Sequence of chain 1.A:
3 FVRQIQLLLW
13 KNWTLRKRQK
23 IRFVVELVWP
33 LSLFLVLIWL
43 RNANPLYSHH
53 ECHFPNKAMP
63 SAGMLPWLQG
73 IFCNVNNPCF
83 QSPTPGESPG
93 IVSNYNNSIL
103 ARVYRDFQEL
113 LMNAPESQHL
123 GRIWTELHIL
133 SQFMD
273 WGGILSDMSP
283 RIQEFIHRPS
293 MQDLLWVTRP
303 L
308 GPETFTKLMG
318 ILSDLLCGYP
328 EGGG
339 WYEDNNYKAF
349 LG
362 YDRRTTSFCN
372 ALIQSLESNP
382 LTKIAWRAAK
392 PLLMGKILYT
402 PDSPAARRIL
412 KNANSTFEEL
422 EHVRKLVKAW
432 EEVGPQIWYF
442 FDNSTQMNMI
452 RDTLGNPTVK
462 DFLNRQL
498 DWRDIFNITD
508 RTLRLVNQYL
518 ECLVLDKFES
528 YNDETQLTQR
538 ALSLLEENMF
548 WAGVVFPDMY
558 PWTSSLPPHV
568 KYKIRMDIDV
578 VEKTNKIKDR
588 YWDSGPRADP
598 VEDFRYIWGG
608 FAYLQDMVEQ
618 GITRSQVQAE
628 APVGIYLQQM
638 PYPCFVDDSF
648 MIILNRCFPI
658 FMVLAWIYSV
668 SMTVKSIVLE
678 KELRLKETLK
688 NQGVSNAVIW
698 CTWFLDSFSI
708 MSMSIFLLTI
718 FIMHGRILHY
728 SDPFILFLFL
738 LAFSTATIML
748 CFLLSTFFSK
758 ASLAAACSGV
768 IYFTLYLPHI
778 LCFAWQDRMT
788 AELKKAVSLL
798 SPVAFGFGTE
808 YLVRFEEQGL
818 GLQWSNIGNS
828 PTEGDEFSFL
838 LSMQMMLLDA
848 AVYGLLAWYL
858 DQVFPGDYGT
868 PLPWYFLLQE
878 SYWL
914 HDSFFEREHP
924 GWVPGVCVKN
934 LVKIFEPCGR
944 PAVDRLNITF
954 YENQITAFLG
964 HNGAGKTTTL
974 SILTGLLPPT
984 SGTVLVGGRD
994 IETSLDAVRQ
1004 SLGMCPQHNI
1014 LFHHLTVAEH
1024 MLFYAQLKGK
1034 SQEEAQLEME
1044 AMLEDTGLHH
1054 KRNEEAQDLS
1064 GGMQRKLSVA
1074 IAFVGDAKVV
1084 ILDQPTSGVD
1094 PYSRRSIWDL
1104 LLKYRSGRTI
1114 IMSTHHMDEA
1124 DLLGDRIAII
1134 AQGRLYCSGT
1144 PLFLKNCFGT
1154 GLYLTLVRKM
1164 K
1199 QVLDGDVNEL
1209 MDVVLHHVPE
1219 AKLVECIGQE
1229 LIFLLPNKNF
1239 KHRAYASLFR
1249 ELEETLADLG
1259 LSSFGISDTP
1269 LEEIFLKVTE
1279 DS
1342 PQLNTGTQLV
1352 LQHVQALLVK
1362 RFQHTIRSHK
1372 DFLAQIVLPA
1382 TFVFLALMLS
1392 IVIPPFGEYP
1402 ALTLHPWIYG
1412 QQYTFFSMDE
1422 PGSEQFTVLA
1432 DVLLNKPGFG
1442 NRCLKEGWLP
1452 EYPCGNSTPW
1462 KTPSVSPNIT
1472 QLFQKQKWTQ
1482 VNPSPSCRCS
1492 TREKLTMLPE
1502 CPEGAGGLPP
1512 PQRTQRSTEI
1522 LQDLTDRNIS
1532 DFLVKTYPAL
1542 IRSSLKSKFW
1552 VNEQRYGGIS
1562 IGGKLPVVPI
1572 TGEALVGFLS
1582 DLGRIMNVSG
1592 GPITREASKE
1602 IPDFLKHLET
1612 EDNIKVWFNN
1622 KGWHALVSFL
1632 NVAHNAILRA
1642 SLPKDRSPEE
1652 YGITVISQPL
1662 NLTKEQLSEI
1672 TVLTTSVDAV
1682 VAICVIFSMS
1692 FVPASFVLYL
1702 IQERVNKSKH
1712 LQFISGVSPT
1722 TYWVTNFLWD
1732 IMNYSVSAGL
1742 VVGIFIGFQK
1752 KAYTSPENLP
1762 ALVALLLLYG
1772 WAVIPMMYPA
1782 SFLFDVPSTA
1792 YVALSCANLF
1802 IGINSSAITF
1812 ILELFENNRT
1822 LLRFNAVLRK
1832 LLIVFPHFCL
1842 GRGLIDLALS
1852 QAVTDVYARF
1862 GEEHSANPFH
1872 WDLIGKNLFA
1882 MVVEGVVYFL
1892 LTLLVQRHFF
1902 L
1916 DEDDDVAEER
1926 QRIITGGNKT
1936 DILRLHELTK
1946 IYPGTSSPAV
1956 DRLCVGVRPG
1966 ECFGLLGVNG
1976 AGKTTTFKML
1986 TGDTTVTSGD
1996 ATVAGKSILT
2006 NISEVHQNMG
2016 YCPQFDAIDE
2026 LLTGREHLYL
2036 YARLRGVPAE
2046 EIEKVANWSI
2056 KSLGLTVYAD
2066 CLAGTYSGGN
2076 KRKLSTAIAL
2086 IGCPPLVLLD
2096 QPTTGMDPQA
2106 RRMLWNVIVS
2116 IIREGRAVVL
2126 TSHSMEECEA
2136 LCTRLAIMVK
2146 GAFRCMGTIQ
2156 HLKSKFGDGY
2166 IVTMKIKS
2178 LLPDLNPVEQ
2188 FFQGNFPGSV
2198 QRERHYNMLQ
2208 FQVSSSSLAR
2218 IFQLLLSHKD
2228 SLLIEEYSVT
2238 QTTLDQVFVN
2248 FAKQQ

Binding-site contacts:
Ligand atom O4 contacts residue PRO85 of chain 1.A at 3.6 Å.
Ligand atom O7 contacts residue GLN1481 of chain 1.A at 3.6 Å (h-bond).
Ligand atom C1 contacts residue ASP1532 of chain 1.A at 3.7 Å.
Ligand atom C5 contacts residue ASP1532 of chain 1.A at 3.2 Å.
Ligand atom O5 contacts residue ASP1532 of chain 1.A at 2.8 Å (salt-bridge).
Ligand atom O5 contacts residue ASN1529 of chain 1.A at 2.3 Å (h-bond).
Ligand atom O6 contacts residue ASP1532 of chain 1.A at 2.4 Å (salt-bridge).
Ligand atom C4 contacts residue PRO85 of chain 1.A at 4.4 Å (hydrophobic).
Ligand atom N2 contacts residue ASN1529 of chain 1.A at 3.0 Å (h-bond).
Ligand atom C2 contacts residue GLN1481 of chain 1.A at 4.3 Å.
Ligand atom O5 contacts residue PRO1484 of chain 1.A at 4.0 Å.
Ligand atom O3 contacts residue GLN1481 of chain 1.A at 4.4 Å.
Ligand atom C6 contacts residue ASP1532 of chain 1.A at 3.1 Å.
Ligand atom O5 contacts residue VAL1482 of chain 1.A at 4.1 Å.
Ligand atom O3 contacts residue SER84 of chain 1.A at 4.0 Å.
Ligand atom C2 contacts residue PRO85 of chain 1.A at 3.6 Å (hydrophobic).
Ligand atom C3 contacts residue ASN1529 of chain 1.A at 3.9 Å.
Ligand atom C6 contacts residue PRO85 of chain 1.A at 4.4 Å (hydrophobic).
Ligand atom C1 contacts residue ASN1529 of chain 1.A at 1.4 Å.
Ligand atom O7 contacts residue VAL1482 of chain 1.A at 3.6 Å.
Ligand atom C8 contacts residue PRO91 of chain 1.A at 4.2 Å (hydrophobic).
Ligand atom C1 contacts residue VAL1482 of chain 1.A at 4.3 Å (hydrophobic).
Ligand atom C5 contacts residue ASN1529 of chain 1.A at 3.6 Å.
Ligand atom N2 contacts residue PRO85 of chain 1.A at 3.8 Å.
Ligand atom C7 contacts residue ASN1529 of chain 1.A at 4.2 Å.
Ligand atom C5 contacts residue PRO85 of chain 1.A at 4.1 Å (hydrophobic).
Ligand atom C7 contacts residue GLN1481 of chain 1.A at 4.4 Å.
Ligand atom C1 contacts residue PRO85 of chain 1.A at 4.4 Å (hydrophobic).
Ligand atom C1 contacts residue SER1531 of chain 1.A at 4.4 Å.
Ligand atom C4 contacts residue ASN1529 of chain 1.A at 4.2 Å.
Ligand atom O6 contacts residue PRO85 of chain 1.A at 4.1 Å.
Ligand atom C2 contacts residue ASN1529 of chain 1.A at 2.6 Å.

The protein below binds the small molecule below.
Small molecule (SMILES): CC(=O)N[C@H]1[C@H](O[C@H]2[C@H](O)[C@@H](NC(C)=O)CO[C@@H]2CO)O[C@H](CO)[C@@H](O[C@@H]2O[C@H](CO[C@@H]3O[C@H](CO)[C@@H](O)[C@H](O)[C@@H]3O)[C@@H](O)[C@H](O[C@@H]3O[C@H](CO)[C@@H](O)[C@H](O)[C@@H]3O)[C@@H]2O)[C@@H]1O